A protein and the small-molecule ligand that binds it are described below.
Small molecule (SMILES): CC(=O)N[C@@H]1[C@@H](O)[C@H](O)[C@@H](CO)O[C@H]1O

Sequence of chain 1.B:
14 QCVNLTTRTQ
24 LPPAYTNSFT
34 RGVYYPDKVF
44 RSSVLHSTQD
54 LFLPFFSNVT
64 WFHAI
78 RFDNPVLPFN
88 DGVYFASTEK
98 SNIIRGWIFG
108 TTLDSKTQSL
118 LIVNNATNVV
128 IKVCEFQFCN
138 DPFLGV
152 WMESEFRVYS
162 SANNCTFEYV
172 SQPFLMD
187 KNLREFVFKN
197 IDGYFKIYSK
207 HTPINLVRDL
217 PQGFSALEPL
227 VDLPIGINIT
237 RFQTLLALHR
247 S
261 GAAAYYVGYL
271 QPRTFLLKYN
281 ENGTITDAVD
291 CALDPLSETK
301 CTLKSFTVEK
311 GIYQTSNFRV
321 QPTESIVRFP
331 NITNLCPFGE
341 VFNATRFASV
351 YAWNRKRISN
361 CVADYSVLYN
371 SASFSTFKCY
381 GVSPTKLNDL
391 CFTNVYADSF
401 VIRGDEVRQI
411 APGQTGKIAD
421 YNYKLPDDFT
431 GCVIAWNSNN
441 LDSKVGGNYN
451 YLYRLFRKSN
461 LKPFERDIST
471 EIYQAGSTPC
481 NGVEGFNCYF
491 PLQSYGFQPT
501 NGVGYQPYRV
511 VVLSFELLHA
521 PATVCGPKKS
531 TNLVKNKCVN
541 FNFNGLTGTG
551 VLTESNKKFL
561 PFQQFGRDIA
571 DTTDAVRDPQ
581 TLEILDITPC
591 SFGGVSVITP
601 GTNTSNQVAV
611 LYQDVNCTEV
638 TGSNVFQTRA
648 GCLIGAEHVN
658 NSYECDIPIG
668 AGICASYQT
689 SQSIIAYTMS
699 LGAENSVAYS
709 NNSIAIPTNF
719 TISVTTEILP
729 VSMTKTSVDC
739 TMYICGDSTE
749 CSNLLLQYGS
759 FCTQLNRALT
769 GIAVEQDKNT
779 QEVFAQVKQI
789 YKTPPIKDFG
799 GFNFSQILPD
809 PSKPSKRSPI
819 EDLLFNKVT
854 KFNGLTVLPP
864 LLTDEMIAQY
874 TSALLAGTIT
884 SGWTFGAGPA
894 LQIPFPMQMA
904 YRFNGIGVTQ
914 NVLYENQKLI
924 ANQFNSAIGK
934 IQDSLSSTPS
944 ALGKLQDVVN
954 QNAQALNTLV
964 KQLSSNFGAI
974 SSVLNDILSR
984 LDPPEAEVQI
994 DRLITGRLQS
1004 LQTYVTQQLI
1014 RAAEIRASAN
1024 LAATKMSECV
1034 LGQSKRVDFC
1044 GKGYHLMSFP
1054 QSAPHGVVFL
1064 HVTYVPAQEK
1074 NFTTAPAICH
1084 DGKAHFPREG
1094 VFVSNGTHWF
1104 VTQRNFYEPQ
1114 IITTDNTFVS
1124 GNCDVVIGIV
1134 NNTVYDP

Binding-site contacts:
Ligand atom O7 contacts residue ASN657 of chain 1.B at 3.3 Å (h-bond).
Ligand atom C2 contacts residue ASN657 of chain 1.B at 2.5 Å.
Ligand atom O5 contacts residue ASN657 of chain 1.B at 2.4 Å (h-bond).
Ligand atom C3 contacts residue ASN657 of chain 1.B at 3.8 Å.
Ligand atom C8 contacts residue ASN657 of chain 1.B at 4.3 Å.
Ligand atom C7 contacts residue ASN657 of chain 1.B at 3.3 Å.
Ligand atom N2 contacts residue ASN657 of chain 1.B at 2.9 Å (h-bond).
Ligand atom C5 contacts residue ASN657 of chain 1.B at 3.6 Å.
Ligand atom C4 contacts residue ASN657 of chain 1.B at 4.2 Å.
Ligand atom C1 contacts residue ASN657 of chain 1.B at 1.4 Å.